Sequence of chain 2.C:
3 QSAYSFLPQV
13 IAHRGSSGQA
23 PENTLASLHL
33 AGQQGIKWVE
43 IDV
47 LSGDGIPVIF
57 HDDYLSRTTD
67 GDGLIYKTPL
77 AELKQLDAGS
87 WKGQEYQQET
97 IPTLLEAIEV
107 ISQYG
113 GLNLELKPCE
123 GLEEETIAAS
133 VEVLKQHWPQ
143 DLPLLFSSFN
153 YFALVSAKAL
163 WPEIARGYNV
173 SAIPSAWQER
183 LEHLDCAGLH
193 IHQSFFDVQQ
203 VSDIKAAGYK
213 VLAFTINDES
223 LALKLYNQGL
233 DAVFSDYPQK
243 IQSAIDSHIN

A protein and the small-molecule ligand that binds it are described below.
Small molecule (SMILES): O=P(O)(O)OC[C@H](O)CO

Binding-site contacts:
Ligand atom C1 contacts residue ASN171 of chain 2.C at 3.4 Å.
Ligand atom O1 contacts residue MG1 of chain 2.IA at 3.6 Å.
Ligand atom O3P contacts residue ASP44 of chain 2.C at 3.3 Å (salt-bridge).
Ligand atom C2 contacts residue HIS15 of chain 2.C at 3.8 Å.
Ligand atom O3P contacts residue ARG16 of chain 2.C at 4.1 Å.
Ligand atom P contacts residue HIS15 of chain 2.C at 4.1 Å.
Ligand atom O4P contacts residue HIS15 of chain 2.C at 2.8 Å (h-bond).
Ligand atom P contacts residue ARG16 of chain 2.C at 3.7 Å.
Ligand atom O2 contacts residue HIS15 of chain 2.C at 3.2 Å (h-bond).
Ligand atom O2 contacts residue GLU42 of chain 2.C at 2.7 Å (salt-bridge).
Ligand atom O2 contacts residue MG1 of chain 2.IA at 2.2 Å.
Ligand atom O2P contacts residue HIS57 of chain 2.C at 2.8 Å (h-bond).
Ligand atom O1 contacts residue GLU117 of chain 2.C at 3.0 Å (salt-bridge).
Ligand atom O2 contacts residue GLU117 of chain 2.C at 3.1 Å (salt-bridge).
Ligand atom C2 contacts residue GLU42 of chain 2.C at 3.7 Å.
Ligand atom C2 contacts residue PHE216 of chain 2.C at 3.9 Å (hydrophobic).
Ligand atom P contacts residue HIS57 of chain 2.C at 3.5 Å.
Ligand atom P contacts residue GLU117 of chain 2.C at 4.1 Å.
Ligand atom C1 contacts residue GLU117 of chain 2.C at 3.1 Å.
Ligand atom O3P contacts residue GLU117 of chain 2.C at 3.0 Å (salt-bridge).
Ligand atom O4P contacts residue HIS57 of chain 2.C at 4.0 Å.
Ligand atom O3P contacts residue MG1 of chain 2.IA at 2.3 Å.
Ligand atom C3 contacts residue HIS15 of chain 2.C at 4.1 Å.
Ligand atom O4P contacts residue MG1 of chain 2.IA at 3.9 Å.
Ligand atom C1 contacts residue PHE216 of chain 2.C at 4.0 Å (hydrophobic).
Ligand atom O2 contacts residue ASP44 of chain 2.C at 4.2 Å.
Ligand atom C1 contacts residue GLU42 of chain 2.C at 3.7 Å.
Ligand atom O1P contacts residue GLU117 of chain 2.C at 3.9 Å.
Ligand atom O4P contacts residue ARG16 of chain 2.C at 2.8 Å (salt-bridge).
Ligand atom O1 contacts residue ASN171 of chain 2.C at 3.6 Å (h-bond).
Ligand atom O1 contacts residue GLU42 of chain 2.C at 2.9 Å (salt-bridge).
Ligand atom O3P contacts residue HIS57 of chain 2.C at 3.2 Å.
Ligand atom O2P contacts residue ARG16 of chain 2.C at 3.8 Å.
Ligand atom O1P contacts residue PHE151 of chain 2.C at 3.6 Å.
Ligand atom C2 contacts residue MG1 of chain 2.IA at 3.4 Å.
Ligand atom O1P contacts residue MG1 of chain 2.IA at 3.9 Å.
Ligand atom C1 contacts residue MG1 of chain 2.IA at 3.7 Å.
Ligand atom C2 contacts residue GLU117 of chain 2.C at 3.6 Å.
Ligand atom P contacts residue MG1 of chain 2.IA at 3.4 Å.
Ligand atom C3 contacts residue PHE216 of chain 2.C at 3.3 Å (hydrophobic).